Sequence of chain 1.C:
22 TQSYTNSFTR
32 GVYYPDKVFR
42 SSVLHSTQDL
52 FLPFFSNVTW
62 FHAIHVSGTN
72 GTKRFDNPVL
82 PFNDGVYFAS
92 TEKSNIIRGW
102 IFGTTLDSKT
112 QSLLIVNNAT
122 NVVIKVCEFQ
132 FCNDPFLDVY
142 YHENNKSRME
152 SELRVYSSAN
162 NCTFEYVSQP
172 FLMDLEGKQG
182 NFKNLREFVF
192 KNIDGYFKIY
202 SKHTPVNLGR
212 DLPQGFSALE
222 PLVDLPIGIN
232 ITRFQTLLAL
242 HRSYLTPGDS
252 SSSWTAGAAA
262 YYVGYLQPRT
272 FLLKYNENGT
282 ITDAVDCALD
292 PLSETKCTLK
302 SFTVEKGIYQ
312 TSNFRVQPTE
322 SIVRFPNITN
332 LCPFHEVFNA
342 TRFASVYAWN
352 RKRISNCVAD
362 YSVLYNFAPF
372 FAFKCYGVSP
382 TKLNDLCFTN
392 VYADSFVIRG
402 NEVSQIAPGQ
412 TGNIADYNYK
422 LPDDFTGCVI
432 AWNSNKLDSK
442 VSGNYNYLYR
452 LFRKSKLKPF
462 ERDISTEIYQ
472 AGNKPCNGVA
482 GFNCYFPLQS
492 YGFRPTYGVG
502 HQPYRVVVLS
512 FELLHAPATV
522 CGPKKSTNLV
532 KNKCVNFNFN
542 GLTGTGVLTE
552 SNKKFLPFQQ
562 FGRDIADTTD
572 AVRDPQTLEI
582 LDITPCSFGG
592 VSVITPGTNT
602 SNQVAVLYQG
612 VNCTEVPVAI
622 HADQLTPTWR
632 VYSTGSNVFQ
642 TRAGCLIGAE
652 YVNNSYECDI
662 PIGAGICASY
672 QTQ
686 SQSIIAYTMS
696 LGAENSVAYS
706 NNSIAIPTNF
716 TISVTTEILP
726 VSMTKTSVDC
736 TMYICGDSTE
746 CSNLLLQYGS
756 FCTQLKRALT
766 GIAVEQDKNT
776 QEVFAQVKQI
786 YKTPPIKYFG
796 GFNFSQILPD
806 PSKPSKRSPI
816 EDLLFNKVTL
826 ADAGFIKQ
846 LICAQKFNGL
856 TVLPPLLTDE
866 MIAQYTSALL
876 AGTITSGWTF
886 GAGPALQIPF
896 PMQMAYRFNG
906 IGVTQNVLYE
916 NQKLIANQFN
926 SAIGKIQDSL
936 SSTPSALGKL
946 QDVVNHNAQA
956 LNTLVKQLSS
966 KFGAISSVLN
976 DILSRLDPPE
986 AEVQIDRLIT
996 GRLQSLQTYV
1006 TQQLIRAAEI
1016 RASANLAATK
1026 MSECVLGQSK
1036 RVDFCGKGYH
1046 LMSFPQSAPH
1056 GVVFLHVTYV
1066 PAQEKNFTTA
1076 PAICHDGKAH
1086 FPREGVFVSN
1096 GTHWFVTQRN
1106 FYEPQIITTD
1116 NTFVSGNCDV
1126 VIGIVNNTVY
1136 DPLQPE

A small-molecule ligand and the protein it binds are described below.
Small molecule (SMILES): CC(=O)N[C@H]1[C@H](O[C@H]2[C@H](O)[C@@H](NC(C)=O)CO[C@@H]2CO)O[C@H](CO)[C@@H](O)[C@@H]1O

Binding-site contacts:
Ligand atom C5 contacts residue ALA703 of chain 1.C at 4.0 Å (hydrophobic).
Ligand atom C4 contacts residue ASN1071 of chain 1.C at 4.2 Å.
Ligand atom O5 contacts residue ASN1071 of chain 1.C at 2.4 Å (h-bond).
Ligand atom C8 contacts residue ASN1071 of chain 1.C at 4.3 Å.
Ligand atom C1 contacts residue ASN1071 of chain 1.C at 1.4 Å.
Ligand atom C6 contacts residue ASN1071 of chain 1.C at 4.4 Å.
Ligand atom C2 contacts residue ASN1071 of chain 1.C at 2.4 Å.
Ligand atom C7 contacts residue ASN1071 of chain 1.C at 3.1 Å.
Ligand atom C3 contacts residue ASN1071 of chain 1.C at 3.7 Å.
Ligand atom O7 contacts residue ASN1071 of chain 1.C at 3.1 Å (h-bond).
Ligand atom C5 contacts residue ASN1071 of chain 1.C at 3.7 Å.
Ligand atom O6 contacts residue ASN1071 of chain 1.C at 3.9 Å.
Ligand atom N2 contacts residue ASN1071 of chain 1.C at 2.8 Å (h-bond).
Ligand atom O5 contacts residue ALA703 of chain 1.C at 4.5 Å.
Ligand atom C6 contacts residue ALA703 of chain 1.C at 3.7 Å (hydrophobic).